Binding-site contacts:
Ligand atom O6 contacts residue ASN271 of chain 1.A at 4.4 Å.
Ligand atom C5 contacts residue ASN271 of chain 1.A at 3.6 Å.
Ligand atom C1 contacts residue ASN271 of chain 1.A at 1.5 Å.
Ligand atom C4 contacts residue ASN271 of chain 1.A at 4.3 Å.
Ligand atom C8 contacts residue PRO284 of chain 1.A at 4.3 Å (hydrophobic).
Ligand atom O7 contacts residue ASN271 of chain 1.A at 3.1 Å (h-bond).
Ligand atom C8 contacts residue ASN271 of chain 1.A at 4.0 Å.
Ligand atom N2 contacts residue ASN271 of chain 1.A at 3.1 Å (h-bond).
Ligand atom O5 contacts residue ASN271 of chain 1.A at 2.4 Å (h-bond).
Ligand atom C7 contacts residue ASN271 of chain 1.A at 3.1 Å.
Ligand atom C2 contacts residue ASN271 of chain 1.A at 2.6 Å.
Ligand atom C3 contacts residue ASN271 of chain 1.A at 3.9 Å.

A small-molecule ligand and the protein it binds are described below.
Small molecule (SMILES): CC(=O)N[C@@H]1[C@@H](O)[C@H](O)[C@@H](CO)O[C@H]1O

Sequence of chain 1.A:
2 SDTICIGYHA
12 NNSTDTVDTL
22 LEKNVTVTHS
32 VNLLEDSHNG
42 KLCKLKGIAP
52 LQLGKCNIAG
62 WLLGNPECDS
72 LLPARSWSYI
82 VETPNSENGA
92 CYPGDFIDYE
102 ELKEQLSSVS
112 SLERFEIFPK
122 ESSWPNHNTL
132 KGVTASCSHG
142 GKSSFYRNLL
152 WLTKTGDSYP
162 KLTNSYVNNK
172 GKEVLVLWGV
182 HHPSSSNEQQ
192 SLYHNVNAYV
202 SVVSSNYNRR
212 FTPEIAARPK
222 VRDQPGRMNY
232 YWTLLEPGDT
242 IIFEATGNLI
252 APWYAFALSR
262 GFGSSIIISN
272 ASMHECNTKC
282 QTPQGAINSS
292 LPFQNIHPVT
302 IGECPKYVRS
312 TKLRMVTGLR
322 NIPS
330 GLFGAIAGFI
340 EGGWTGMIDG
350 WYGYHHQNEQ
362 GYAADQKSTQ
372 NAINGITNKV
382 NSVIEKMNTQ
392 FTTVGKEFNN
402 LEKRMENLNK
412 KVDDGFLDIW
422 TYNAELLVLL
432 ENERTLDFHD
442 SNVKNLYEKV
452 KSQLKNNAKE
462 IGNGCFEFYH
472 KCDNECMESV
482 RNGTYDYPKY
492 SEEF